Binding-site contacts:
Ligand atom C5 contacts residue GLY406 of chain 1.B at 3.9 Å.
Ligand atom O1 contacts residue ASP296 of chain 1.B at 3.2 Å (salt-bridge).
Ligand atom O2 contacts residue ASP296 of chain 1.B at 3.3 Å (salt-bridge).
Ligand atom N1 contacts residue ZN1 of chain 1.W at 2.3 Å.
Ligand atom O1 contacts residue LYS291 of chain 1.B at 3.4 Å (salt-bridge).
Ligand atom C5 contacts residue MET313 of chain 1.B at 3.9 Å (hydrophobic).
Ligand atom P contacts residue ZN1 of chain 1.Y at 2.9 Å.
Ligand atom P contacts residue CO31 of chain 1.X at 3.8 Å.
Ligand atom C1 contacts residue LYS291 of chain 1.B at 3.8 Å.
Ligand atom O1 contacts residue ZN1 of chain 1.W at 2.3 Å.
Ligand atom C6 contacts residue ALA494 of chain 1.B at 3.9 Å (hydrophobic).
Ligand atom C1 contacts residue THR403 of chain 1.B at 3.4 Å.
Ligand atom O3 contacts residue LEU404 of chain 1.B at 2.9 Å (h-bond).
Ligand atom C10 contacts residue THR403 of chain 1.B at 3.6 Å.
Ligand atom C7 contacts residue MET309 of chain 1.B at 3.5 Å (hydrophobic).
Ligand atom O2 contacts residue ZN1 of chain 1.Y at 2.5 Å.
Ligand atom N1 contacts residue ASP316 of chain 1.B at 2.8 Å (salt-bridge).
Ligand atom C8 contacts residue LEU409 of chain 1.B at 3.5 Å (hydrophobic).
Ligand atom P contacts residue ASP376 of chain 1.B at 3.7 Å.
Ligand atom C4 contacts residue MET313 of chain 1.B at 3.6 Å (hydrophobic).
Ligand atom P contacts residue LEU404 of chain 1.B at 3.7 Å.
Ligand atom O3 contacts residue CO31 of chain 1.X at 3.2 Å (h-bond).
Ligand atom C1 contacts residue LEU404 of chain 1.B at 3.6 Å (hydrophobic).
Ligand atom C3 contacts residue LYS303 of chain 1.B at 3.6 Å.
Ligand atom C1 contacts residue ZN1 of chain 1.W at 3.1 Å.
Ligand atom N1 contacts residue LYS291 of chain 1.B at 3.4 Å (salt-bridge).
Ligand atom P contacts residue ZN1 of chain 1.W at 3.2 Å.
Ligand atom O2 contacts residue ASP376 of chain 1.B at 3.2 Å (salt-bridge).
Ligand atom O1 contacts residue ASP376 of chain 1.B at 3.2 Å (salt-bridge).
Ligand atom P contacts residue ASP296 of chain 1.B at 3.7 Å.
Ligand atom C8 contacts residue MET309 of chain 1.B at 3.4 Å (hydrophobic).
Ligand atom N1 contacts residue THR403 of chain 1.B at 3.6 Å (h-bond).
Ligand atom C7 contacts residue LEU409 of chain 1.B at 3.2 Å (hydrophobic).
Ligand atom C9 contacts residue PHE315 of chain 1.B at 3.8 Å (hydrophobic).
Ligand atom O1 contacts residue CO31 of chain 1.X at 2.6 Å (h-bond).
Ligand atom O1 contacts residue ZN1 of chain 1.Y at 2.3 Å.
Ligand atom O2 contacts residue ZN1 of chain 1.W at 3.9 Å.
Ligand atom N1 contacts residue ASP296 of chain 1.B at 3.2 Å (salt-bridge).
Ligand atom O1 contacts residue GLU378 of chain 1.B at 3.3 Å (salt-bridge).
Ligand atom O2 contacts residue LYS303 of chain 1.B at 2.4 Å (salt-bridge).

This small molecule binds to this protein.
Small molecule (SMILES): N[C@@H](c1ccc(-n2cccn2)cc1)P(=O)(O)O

Sequence of chain 1.B:
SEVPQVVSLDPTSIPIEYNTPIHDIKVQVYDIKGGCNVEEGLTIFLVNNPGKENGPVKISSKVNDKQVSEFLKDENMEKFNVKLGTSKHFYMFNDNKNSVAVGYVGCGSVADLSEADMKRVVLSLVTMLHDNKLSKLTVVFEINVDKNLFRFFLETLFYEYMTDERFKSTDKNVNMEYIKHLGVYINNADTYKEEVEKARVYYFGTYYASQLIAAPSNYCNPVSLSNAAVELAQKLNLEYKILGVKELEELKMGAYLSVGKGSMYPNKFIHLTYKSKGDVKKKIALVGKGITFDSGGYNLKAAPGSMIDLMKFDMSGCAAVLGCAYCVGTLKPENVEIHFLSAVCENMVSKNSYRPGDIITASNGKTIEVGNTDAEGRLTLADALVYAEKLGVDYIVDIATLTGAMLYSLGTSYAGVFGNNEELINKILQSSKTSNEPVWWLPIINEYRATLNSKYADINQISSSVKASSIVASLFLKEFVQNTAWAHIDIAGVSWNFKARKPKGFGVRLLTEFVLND